The small molecule below binds the protein below.
Small molecule (SMILES): CC(=O)N[C@@H]1[C@@H](O)[C@H](O)[C@@H](CO)O[C@@H]1O

Binding-site contacts:
Ligand atom C7 contacts residue NAG1 of chain 1.E at 0.0 Å.
Ligand atom O6 contacts residue NAG2 of chain 1.E at 4.4 Å.
Ligand atom C5 contacts residue NAG1 of chain 1.E at 0.1 Å.
Ligand atom O3 contacts residue NAG1 of chain 1.E at 0.5 Å (h-bond).
Ligand atom O4 contacts residue NAG1 of chain 1.E at 0.1 Å (h-bond).
Ligand atom C3 contacts residue NAG2 of chain 1.E at 3.3 Å.
Ligand atom O5 contacts residue NAG1 of chain 1.E at 0.2 Å (h-bond).
Ligand atom C6 contacts residue NAG2 of chain 1.E at 3.7 Å.
Ligand atom C1 contacts residue NAG1 of chain 1.E at 0.2 Å.
Ligand atom O3 contacts residue NAG2 of chain 1.E at 2.8 Å (h-bond).
Ligand atom N2 contacts residue NAG1 of chain 1.E at 0.1 Å (h-bond).
Ligand atom C3 contacts residue NAG1 of chain 1.E at 0.2 Å.
Ligand atom O4 contacts residue NAG2 of chain 1.E at 1.4 Å.
Ligand atom C4 contacts residue NAG1 of chain 1.E at 0.1 Å.
Ligand atom C4 contacts residue NAG2 of chain 1.E at 2.4 Å.
Ligand atom O7 contacts residue NAG1 of chain 1.E at 0.0 Å (h-bond).
Ligand atom C6 contacts residue NAG1 of chain 1.E at 0.1 Å.
Ligand atom C8 contacts residue NAG1 of chain 1.E at 0.0 Å.
Ligand atom C2 contacts residue NAG1 of chain 1.E at 0.1 Å.
Ligand atom O1 contacts residue NAG1 of chain 1.E at 1.2 Å.
Ligand atom O6 contacts residue NAG1 of chain 1.E at 0.8 Å (h-bond).
Ligand atom C5 contacts residue NAG2 of chain 1.E at 3.5 Å.